This small molecule binds to this protein.
Small molecule (SMILES): CC(=O)N[C@@H]1[C@@H](O)[C@H](O)[C@@H](CO)O[C@H]1O

Binding-site contacts:
Ligand atom C5 contacts residue THR155 of chain 34.E at 3.9 Å.
Ligand atom C6 contacts residue HIS158 of chain 34.E at 4.3 Å.
Ligand atom O5 contacts residue HIS158 of chain 34.E at 3.1 Å.
Ligand atom C7 contacts residue ASN153 of chain 34.E at 3.5 Å.
Ligand atom N2 contacts residue ASN153 of chain 34.E at 2.9 Å (h-bond).
Ligand atom C2 contacts residue ASN153 of chain 34.E at 2.5 Å.
Ligand atom O5 contacts residue ASN153 of chain 34.E at 2.4 Å (h-bond).
Ligand atom O6 contacts residue HIS158 of chain 34.E at 3.8 Å.
Ligand atom C1 contacts residue HIS158 of chain 34.E at 3.8 Å.
Ligand atom N2 contacts residue HIS149 of chain 34.E at 3.4 Å.
Ligand atom C8 contacts residue GLY102 of chain 58.E at 4.2 Å.
Ligand atom C5 contacts residue ASN153 of chain 34.E at 3.7 Å.
Ligand atom C6 contacts residue THR155 of chain 34.E at 4.4 Å.
Ligand atom C5 contacts residue HIS158 of chain 34.E at 4.3 Å.
Ligand atom O5 contacts residue GLY156 of chain 34.E at 4.3 Å.
Ligand atom C3 contacts residue ASN153 of chain 34.E at 3.8 Å.
Ligand atom C6 contacts residue LYS157 of chain 34.E at 4.2 Å.
Ligand atom O6 contacts residue LYS157 of chain 34.E at 4.2 Å.
Ligand atom C1 contacts residue ASN153 of chain 34.E at 1.4 Å.
Ligand atom C2 contacts residue HIS149 of chain 34.E at 3.6 Å.
Ligand atom C1 contacts residue HIS149 of chain 34.E at 4.2 Å.
Ligand atom O7 contacts residue ASN153 of chain 34.E at 3.8 Å.
Ligand atom O5 contacts residue THR155 of chain 34.E at 3.8 Å.
Ligand atom C4 contacts residue ASN153 of chain 34.E at 4.2 Å.
Ligand atom O7 contacts residue THR155 of chain 34.E at 4.1 Å.
Ligand atom O3 contacts residue HIS149 of chain 34.E at 4.1 Å.
Ligand atom C1 contacts residue THR155 of chain 34.E at 3.9 Å.

Sequence of chain 58.E:
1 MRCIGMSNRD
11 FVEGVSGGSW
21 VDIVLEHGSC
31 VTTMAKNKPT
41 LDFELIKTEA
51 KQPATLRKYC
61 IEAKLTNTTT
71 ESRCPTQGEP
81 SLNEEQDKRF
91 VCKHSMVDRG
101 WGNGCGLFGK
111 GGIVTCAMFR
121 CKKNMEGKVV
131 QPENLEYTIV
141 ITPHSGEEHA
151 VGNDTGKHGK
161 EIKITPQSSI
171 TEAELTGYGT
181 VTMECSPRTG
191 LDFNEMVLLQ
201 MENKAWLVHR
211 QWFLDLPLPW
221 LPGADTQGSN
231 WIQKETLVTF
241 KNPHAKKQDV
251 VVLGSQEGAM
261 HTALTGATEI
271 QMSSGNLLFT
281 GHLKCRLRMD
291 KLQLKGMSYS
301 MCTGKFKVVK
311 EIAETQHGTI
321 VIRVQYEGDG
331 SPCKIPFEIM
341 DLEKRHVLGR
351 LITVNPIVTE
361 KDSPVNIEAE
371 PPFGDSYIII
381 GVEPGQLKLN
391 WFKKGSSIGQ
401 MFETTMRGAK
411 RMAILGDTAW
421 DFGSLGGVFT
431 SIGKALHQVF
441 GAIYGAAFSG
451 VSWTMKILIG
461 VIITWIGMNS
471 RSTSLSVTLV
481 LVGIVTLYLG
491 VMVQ

Sequence of chain 34.E:
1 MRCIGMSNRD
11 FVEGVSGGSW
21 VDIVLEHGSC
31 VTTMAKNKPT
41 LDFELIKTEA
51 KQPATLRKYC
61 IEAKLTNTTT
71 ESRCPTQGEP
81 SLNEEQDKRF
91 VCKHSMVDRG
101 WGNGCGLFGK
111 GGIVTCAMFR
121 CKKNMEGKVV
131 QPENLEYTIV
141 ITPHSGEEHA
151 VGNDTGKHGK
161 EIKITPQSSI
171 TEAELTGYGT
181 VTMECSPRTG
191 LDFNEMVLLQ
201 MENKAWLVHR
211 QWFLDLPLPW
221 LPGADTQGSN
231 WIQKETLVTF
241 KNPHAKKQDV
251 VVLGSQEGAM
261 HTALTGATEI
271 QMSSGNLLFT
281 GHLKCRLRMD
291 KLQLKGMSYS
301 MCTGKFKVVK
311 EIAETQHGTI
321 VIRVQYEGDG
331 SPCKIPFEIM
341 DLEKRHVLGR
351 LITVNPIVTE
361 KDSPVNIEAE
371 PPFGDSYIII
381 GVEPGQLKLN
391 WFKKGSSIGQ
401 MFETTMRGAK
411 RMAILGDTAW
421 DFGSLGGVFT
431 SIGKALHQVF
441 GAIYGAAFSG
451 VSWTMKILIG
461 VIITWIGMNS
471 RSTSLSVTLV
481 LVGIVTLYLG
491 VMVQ